A protein and the small-molecule ligand that binds it are described below.
Small molecule (SMILES): CC(=O)N[C@H]1[C@H](O[C@H]2[C@H](O)[C@@H](NC(C)=O)CO[C@@H]2CO)O[C@H](CO)[C@@H](O)[C@@H]1O

Sequence of chain 1.C:
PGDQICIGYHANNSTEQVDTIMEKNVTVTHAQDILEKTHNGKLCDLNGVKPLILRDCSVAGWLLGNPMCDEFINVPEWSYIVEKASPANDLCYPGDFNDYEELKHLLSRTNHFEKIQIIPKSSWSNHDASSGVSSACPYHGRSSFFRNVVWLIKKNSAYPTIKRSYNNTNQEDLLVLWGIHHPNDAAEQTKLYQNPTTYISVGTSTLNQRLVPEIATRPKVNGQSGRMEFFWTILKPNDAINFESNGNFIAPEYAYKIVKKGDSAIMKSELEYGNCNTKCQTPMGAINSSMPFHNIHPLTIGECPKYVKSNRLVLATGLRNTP

Sequence of chain 1.A:
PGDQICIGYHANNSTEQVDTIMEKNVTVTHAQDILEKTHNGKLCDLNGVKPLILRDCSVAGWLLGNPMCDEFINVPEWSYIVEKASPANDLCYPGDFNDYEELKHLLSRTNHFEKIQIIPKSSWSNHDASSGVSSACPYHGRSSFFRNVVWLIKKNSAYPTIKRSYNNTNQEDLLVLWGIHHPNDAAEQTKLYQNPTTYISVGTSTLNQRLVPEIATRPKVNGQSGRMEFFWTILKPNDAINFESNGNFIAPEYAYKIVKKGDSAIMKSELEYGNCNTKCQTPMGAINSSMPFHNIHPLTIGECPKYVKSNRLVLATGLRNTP

Binding-site contacts:
Ligand atom O7 contacts residue ASN169 of chain 1.C at 3.5 Å (h-bond).
Ligand atom C7 contacts residue ASN240 of chain 1.C at 4.0 Å.
Ligand atom C2 contacts residue ASN169 of chain 1.C at 2.3 Å.
Ligand atom C1 contacts residue ASN169 of chain 1.C at 1.4 Å.
Ligand atom C8 contacts residue ASP241 of chain 1.C at 4.0 Å.
Ligand atom C8 contacts residue ALA242 of chain 1.C at 3.7 Å (hydrophobic).
Ligand atom C8 contacts residue ASN240 of chain 1.C at 3.6 Å.
Ligand atom C3 contacts residue ASN169 of chain 1.C at 3.7 Å.
Ligand atom C1 contacts residue ASN240 of chain 1.C at 3.9 Å.
Ligand atom O4 contacts residue ASN240 of chain 1.C at 3.9 Å.
Ligand atom O5 contacts residue ASN169 of chain 1.C at 2.4 Å (h-bond).
Ligand atom N2 contacts residue ASN240 of chain 1.C at 3.1 Å (h-bond).
Ligand atom C4 contacts residue ASN240 of chain 1.C at 4.1 Å.
Ligand atom C3 contacts residue ASN240 of chain 1.C at 3.8 Å.
Ligand atom O7 contacts residue ALA242 of chain 1.C at 4.2 Å.
Ligand atom C7 contacts residue ALA242 of chain 1.C at 4.0 Å (hydrophobic).
Ligand atom C5 contacts residue ASN169 of chain 1.C at 3.7 Å.
Ligand atom C5 contacts residue ASN240 of chain 1.C at 3.5 Å.
Ligand atom C8 contacts residue PRO221 of chain 1.A at 3.7 Å (hydrophobic).
Ligand atom N2 contacts residue ASN169 of chain 1.C at 2.7 Å (h-bond).
Ligand atom C8 contacts residue ASN169 of chain 1.C at 4.5 Å.
Ligand atom O3 contacts residue ASN240 of chain 1.C at 4.4 Å.
Ligand atom C4 contacts residue ASN169 of chain 1.C at 4.2 Å.
Ligand atom C7 contacts residue ASN169 of chain 1.C at 3.3 Å.
Ligand atom O5 contacts residue ASN240 of chain 1.C at 4.0 Å.
Ligand atom C2 contacts residue ASN240 of chain 1.C at 4.0 Å.
Ligand atom C6 contacts residue ASN240 of chain 1.C at 4.3 Å.